The protein below binds the small molecule below.
Small molecule (SMILES): Nc1ncnc2c1ncn2[C@H]1C[C@H](O)[C@@H](COP(=O)(O)O)O1

Sequence of chain 1.FA:
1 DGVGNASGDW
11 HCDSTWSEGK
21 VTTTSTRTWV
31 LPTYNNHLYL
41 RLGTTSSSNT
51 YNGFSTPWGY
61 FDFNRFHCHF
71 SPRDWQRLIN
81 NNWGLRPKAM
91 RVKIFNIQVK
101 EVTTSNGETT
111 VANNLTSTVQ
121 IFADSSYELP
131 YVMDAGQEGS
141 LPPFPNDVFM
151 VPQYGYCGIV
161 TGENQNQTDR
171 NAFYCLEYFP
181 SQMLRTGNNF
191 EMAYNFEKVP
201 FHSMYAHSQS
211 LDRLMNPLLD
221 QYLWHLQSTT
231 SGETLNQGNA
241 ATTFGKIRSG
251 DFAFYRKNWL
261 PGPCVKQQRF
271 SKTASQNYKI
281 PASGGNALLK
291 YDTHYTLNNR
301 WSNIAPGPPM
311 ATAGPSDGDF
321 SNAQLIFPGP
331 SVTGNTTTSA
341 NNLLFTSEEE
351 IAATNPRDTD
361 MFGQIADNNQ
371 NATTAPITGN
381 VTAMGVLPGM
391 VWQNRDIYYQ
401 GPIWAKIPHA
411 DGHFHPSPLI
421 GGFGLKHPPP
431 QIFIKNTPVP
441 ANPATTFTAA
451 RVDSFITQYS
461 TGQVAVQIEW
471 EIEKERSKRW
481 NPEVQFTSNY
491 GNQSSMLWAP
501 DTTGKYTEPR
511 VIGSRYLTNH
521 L

Binding-site contacts:
Ligand atom N7 contacts residue HIS415 of chain 1.FA at 3.8 Å.
Ligand atom N7 contacts residue ASN394 of chain 1.FA at 4.3 Å.
Ligand atom C2 contacts residue GLY424 of chain 1.FA at 4.1 Å.
Ligand atom N1 contacts residue PRO200 of chain 1.FA at 4.1 Å.
Ligand atom N1 contacts residue VAL199 of chain 1.FA at 3.7 Å.
Ligand atom O3P contacts residue PRO200 of chain 1.FA at 3.9 Å.
Ligand atom C2 contacts residue VAL199 of chain 1.FA at 4.2 Å (hydrophobic).
Ligand atom N6 contacts residue VAL199 of chain 1.FA at 4.5 Å.
Ligand atom N6 contacts residue SER417 of chain 1.FA at 3.8 Å.
Ligand atom C6 contacts residue SER417 of chain 1.FA at 4.5 Å.
Ligand atom N7 contacts residue SER417 of chain 1.FA at 4.4 Å.
Ligand atom C6 contacts residue GLY424 of chain 1.FA at 4.5 Å.
Ligand atom O1P contacts residue PRO200 of chain 1.FA at 4.1 Å.
Ligand atom N6 contacts residue PRO200 of chain 1.FA at 4.4 Å.
Ligand atom N7 contacts residue PRO200 of chain 1.FA at 4.0 Å.
Ligand atom N9 contacts residue PRO416 of chain 1.FA at 4.2 Å.
Ligand atom C4 contacts residue PRO200 of chain 1.FA at 4.1 Å (hydrophobic).
Ligand atom C2 contacts residue PRO200 of chain 1.FA at 4.1 Å (hydrophobic).
Ligand atom C6 contacts residue PRO416 of chain 1.FA at 3.0 Å (hydrophobic).
Ligand atom C6 contacts residue VAL199 of chain 1.FA at 4.3 Å (hydrophobic).
Ligand atom C1' contacts residue PRO416 of chain 1.FA at 4.5 Å (hydrophobic).
Ligand atom O3P contacts residue LYS198 of chain 1.FA at 4.5 Å.
Ligand atom N3 contacts residue PRO416 of chain 1.FA at 4.1 Å.
Ligand atom C6 contacts residue PRO200 of chain 1.FA at 4.0 Å (hydrophobic).
Ligand atom C5 contacts residue PRO416 of chain 1.FA at 3.6 Å (hydrophobic).
Ligand atom C8 contacts residue HIS415 of chain 1.FA at 3.6 Å.
Ligand atom N1 contacts residue PRO416 of chain 1.FA at 3.2 Å (h-bond).
Ligand atom C8 contacts residue PRO200 of chain 1.FA at 4.4 Å (hydrophobic).
Ligand atom C5 contacts residue PRO200 of chain 1.FA at 3.8 Å (hydrophobic).
Ligand atom P contacts residue PRO200 of chain 1.FA at 4.5 Å.
Ligand atom N3 contacts residue PRO200 of chain 1.FA at 4.2 Å.
Ligand atom C2 contacts residue PRO416 of chain 1.FA at 3.9 Å (hydrophobic).
Ligand atom N7 contacts residue PRO416 of chain 1.FA at 4.4 Å.
Ligand atom C4 contacts residue PRO416 of chain 1.FA at 4.0 Å (hydrophobic).
Ligand atom C2' contacts residue HIS415 of chain 1.FA at 3.9 Å.
Ligand atom N6 contacts residue PRO416 of chain 1.FA at 3.1 Å (h-bond).
Ligand atom N6 contacts residue GLY424 of chain 1.FA at 3.8 Å.
Ligand atom N1 contacts residue GLY424 of chain 1.FA at 3.5 Å (h-bond).
Ligand atom N9 contacts residue PRO200 of chain 1.FA at 4.4 Å.